Sequence of chain 1.C:
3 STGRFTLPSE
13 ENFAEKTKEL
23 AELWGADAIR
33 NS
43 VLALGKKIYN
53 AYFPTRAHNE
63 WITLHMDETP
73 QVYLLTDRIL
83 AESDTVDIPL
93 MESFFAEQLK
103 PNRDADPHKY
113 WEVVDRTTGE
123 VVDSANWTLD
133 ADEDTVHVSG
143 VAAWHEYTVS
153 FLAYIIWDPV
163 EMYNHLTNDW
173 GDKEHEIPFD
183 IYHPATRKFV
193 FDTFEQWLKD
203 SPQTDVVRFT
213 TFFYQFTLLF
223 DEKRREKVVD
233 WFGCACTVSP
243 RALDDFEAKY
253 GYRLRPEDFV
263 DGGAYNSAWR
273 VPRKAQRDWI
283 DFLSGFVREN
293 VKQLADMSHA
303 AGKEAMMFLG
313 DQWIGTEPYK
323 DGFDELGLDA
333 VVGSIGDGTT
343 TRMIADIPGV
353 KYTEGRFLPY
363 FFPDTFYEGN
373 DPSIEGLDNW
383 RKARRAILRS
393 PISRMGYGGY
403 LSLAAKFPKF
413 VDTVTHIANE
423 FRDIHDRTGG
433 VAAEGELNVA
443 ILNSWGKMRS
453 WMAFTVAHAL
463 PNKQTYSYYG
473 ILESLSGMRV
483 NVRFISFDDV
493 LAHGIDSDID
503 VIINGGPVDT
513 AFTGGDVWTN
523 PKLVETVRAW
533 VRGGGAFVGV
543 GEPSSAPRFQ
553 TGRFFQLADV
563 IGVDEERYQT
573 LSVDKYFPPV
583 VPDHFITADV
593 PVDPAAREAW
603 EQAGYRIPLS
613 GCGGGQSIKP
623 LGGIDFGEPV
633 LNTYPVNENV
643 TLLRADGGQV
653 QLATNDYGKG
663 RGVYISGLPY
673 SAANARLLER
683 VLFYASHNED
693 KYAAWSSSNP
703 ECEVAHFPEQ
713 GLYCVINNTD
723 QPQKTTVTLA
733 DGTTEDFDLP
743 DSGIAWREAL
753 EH

A protein and the small-molecule ligand that binds it are described below.
Small molecule (SMILES): CC(=O)N[C@@H]1[C@@H](O)[C@@H](O)[C@@H](CO)O[C@@H]1O

Binding-site contacts:
Ligand atom C8 contacts residue SER336 of chain 1.C at 4.0 Å.
Ligand atom O6 contacts residue SER612 of chain 1.D at 3.8 Å.
Ligand atom C4 contacts residue ASP313 of chain 1.C at 3.9 Å.
Ligand atom C3 contacts residue ASP313 of chain 1.C at 3.5 Å.
Ligand atom C7 contacts residue ASP313 of chain 1.C at 4.0 Å.
Ligand atom O4 contacts residue LEU220 of chain 1.C at 4.5 Å.
Ligand atom O7 contacts residue TRP233 of chain 1.C at 2.9 Å (h-bond).
Ligand atom O6 contacts residue GLU228 of chain 1.C at 4.5 Å.
Ligand atom C1 contacts residue PHE218 of chain 1.C at 3.9 Å (hydrophobic).
Ligand atom O5 contacts residue PHE218 of chain 1.C at 3.5 Å.
Ligand atom C7 contacts residue PHE218 of chain 1.C at 4.5 Å (hydrophobic).
Ligand atom C8 contacts residue LEU311 of chain 1.C at 3.5 Å (hydrophobic).
Ligand atom O4 contacts residue PHE218 of chain 1.C at 3.7 Å.
Ligand atom O7 contacts residue LEU311 of chain 1.C at 4.4 Å.
Ligand atom C7 contacts residue GLY312 of chain 1.C at 3.9 Å.
Ligand atom C7 contacts residue TRP233 of chain 1.C at 3.5 Å (hydrophobic).
Ligand atom C5 contacts residue TYR165 of chain 1.C at 4.2 Å (hydrophobic).
Ligand atom N2 contacts residue ASP313 of chain 1.C at 4.0 Å.
Ligand atom C2 contacts residue PHE218 of chain 1.C at 4.1 Å (hydrophobic).
Ligand atom O7 contacts residue PHE310 of chain 1.C at 4.1 Å.
Ligand atom C8 contacts residue TRP233 of chain 1.C at 3.7 Å (hydrophobic).
Ligand atom O7 contacts residue ASP313 of chain 1.C at 3.0 Å (salt-bridge).
Ligand atom C4 contacts residue TYR165 of chain 1.C at 4.3 Å (hydrophobic).
Ligand atom N2 contacts residue PHE310 of chain 1.C at 4.2 Å.
Ligand atom O6 contacts residue TYR165 of chain 1.C at 3.6 Å.
Ligand atom O3 contacts residue ASP313 of chain 1.C at 2.7 Å (salt-bridge).
Ligand atom O4 contacts residue ASP313 of chain 1.C at 3.2 Å (salt-bridge).
Ligand atom C8 contacts residue HIS460 of chain 1.C at 3.9 Å.
Ligand atom C7 contacts residue PHE310 of chain 1.C at 3.8 Å (hydrophobic).
Ligand atom C8 contacts residue PHE310 of chain 1.C at 3.6 Å (hydrophobic).
Ligand atom O4 contacts residue VAL162 of chain 1.C at 3.4 Å.
Ligand atom C7 contacts residue LEU311 of chain 1.C at 4.4 Å (hydrophobic).
Ligand atom C8 contacts residue GLY312 of chain 1.C at 4.0 Å.
Ligand atom C6 contacts residue LEU220 of chain 1.C at 4.3 Å (hydrophobic).
Ligand atom C5 contacts residue PHE218 of chain 1.C at 4.5 Å (hydrophobic).
Ligand atom C6 contacts residue TYR165 of chain 1.C at 3.7 Å (hydrophobic).
Ligand atom O7 contacts residue GLY312 of chain 1.C at 3.2 Å.
Ligand atom O7 contacts residue PHE218 of chain 1.C at 3.5 Å.
Ligand atom C2 contacts residue ASP313 of chain 1.C at 3.5 Å.
Ligand atom O3 contacts residue PHE310 of chain 1.C at 4.3 Å.

Sequence of chain 1.D:
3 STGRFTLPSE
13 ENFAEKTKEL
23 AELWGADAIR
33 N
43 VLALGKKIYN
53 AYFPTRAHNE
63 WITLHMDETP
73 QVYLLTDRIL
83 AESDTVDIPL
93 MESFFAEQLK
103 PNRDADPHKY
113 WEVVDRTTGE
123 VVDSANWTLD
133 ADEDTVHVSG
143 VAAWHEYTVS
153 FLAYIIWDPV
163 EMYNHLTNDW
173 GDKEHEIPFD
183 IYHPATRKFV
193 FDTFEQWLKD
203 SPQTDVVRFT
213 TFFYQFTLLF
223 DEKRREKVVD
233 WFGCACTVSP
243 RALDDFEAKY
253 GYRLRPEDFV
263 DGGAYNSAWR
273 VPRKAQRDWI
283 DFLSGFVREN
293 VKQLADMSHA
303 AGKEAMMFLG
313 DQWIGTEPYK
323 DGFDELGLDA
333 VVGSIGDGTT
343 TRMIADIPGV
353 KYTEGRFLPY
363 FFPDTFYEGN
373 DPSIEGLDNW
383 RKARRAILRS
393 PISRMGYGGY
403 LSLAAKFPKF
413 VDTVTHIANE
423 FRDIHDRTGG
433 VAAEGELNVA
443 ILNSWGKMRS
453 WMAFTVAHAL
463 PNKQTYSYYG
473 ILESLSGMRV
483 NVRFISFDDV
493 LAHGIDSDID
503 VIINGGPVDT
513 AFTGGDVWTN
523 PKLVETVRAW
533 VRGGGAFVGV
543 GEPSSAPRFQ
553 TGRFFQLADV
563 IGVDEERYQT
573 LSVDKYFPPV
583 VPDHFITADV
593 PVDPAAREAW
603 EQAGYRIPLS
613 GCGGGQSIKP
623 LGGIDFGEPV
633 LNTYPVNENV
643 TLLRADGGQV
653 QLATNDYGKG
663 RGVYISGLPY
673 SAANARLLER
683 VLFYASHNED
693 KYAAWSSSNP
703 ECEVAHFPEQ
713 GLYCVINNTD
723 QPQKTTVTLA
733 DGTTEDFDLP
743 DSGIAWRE